Binding-site contacts:
Ligand atom O5 contacts residue LEU591 of chain 1.B at 4.2 Å.
Ligand atom C1 contacts residue ASN895 of chain 1.B at 1.5 Å.
Ligand atom C4 contacts residue ASN895 of chain 1.B at 4.0 Å.
Ligand atom O6 contacts residue ALA893 of chain 1.B at 3.6 Å.
Ligand atom C6 contacts residue PHE982 of chain 1.B at 4.5 Å (hydrophobic).
Ligand atom O5 contacts residue PHE982 of chain 1.B at 3.9 Å.
Ligand atom C1 contacts residue LEU591 of chain 1.B at 3.7 Å (hydrophobic).
Ligand atom C2 contacts residue ASN895 of chain 1.B at 2.6 Å.
Ligand atom C6 contacts residue ASN895 of chain 1.B at 3.2 Å.
Ligand atom C6 contacts residue PHE894 of chain 1.B at 3.2 Å (hydrophobic).
Ligand atom O6 contacts residue PHE894 of chain 1.B at 3.3 Å (h-bond).
Ligand atom C3 contacts residue ASN895 of chain 1.B at 3.1 Å.
Ligand atom N2 contacts residue ASN895 of chain 1.B at 3.8 Å.
Ligand atom C8 contacts residue ASN568 of chain 1.B at 4.3 Å.
Ligand atom O3 contacts residue ASN895 of chain 1.B at 2.1 Å (h-bond).
Ligand atom O5 contacts residue ASN895 of chain 1.B at 2.5 Å (h-bond).
Ligand atom O7 contacts residue ASN568 of chain 1.B at 3.3 Å (h-bond).
Ligand atom C7 contacts residue ASN568 of chain 1.B at 4.1 Å.
Ligand atom C5 contacts residue ASN895 of chain 1.B at 3.4 Å.
Ligand atom C8 contacts residue GLU567 of chain 1.B at 3.7 Å.

Sequence of chain 1.B:
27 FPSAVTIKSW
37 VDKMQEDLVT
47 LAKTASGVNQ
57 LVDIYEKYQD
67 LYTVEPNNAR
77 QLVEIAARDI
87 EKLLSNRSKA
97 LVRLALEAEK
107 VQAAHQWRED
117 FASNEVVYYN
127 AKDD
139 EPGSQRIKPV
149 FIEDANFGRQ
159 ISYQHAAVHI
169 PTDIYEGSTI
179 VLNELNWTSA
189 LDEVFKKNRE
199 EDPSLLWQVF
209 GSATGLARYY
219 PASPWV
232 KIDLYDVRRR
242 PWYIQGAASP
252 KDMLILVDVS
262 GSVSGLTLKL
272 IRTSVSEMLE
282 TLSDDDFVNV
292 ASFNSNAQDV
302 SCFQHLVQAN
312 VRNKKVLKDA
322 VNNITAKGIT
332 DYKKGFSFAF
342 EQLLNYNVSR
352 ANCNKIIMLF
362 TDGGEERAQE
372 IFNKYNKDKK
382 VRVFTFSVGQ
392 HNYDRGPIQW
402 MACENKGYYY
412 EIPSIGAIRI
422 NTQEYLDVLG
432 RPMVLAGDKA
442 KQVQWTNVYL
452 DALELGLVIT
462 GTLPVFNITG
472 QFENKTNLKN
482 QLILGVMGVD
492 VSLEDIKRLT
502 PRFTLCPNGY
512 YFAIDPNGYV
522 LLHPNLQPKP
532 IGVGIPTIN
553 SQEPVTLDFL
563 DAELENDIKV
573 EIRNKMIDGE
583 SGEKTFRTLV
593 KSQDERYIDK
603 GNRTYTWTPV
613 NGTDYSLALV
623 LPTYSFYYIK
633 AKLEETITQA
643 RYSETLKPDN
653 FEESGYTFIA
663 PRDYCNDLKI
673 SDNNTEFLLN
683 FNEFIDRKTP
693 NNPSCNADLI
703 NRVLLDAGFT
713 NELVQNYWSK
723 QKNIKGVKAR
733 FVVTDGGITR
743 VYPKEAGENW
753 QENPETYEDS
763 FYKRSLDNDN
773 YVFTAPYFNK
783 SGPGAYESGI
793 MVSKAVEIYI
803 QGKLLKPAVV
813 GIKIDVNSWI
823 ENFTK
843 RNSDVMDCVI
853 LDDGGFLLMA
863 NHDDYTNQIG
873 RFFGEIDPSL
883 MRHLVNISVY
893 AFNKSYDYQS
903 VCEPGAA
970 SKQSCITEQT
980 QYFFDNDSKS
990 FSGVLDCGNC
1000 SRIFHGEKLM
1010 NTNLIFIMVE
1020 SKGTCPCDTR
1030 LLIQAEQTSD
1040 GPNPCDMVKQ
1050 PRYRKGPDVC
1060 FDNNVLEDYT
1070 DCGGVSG

A small-molecule ligand and the protein it binds are described below.
Small molecule (SMILES): CC(=O)N[C@H]1[C@H](O[C@H]2[C@H](O)[C@@H](NC(C)=O)CO[C@@H]2CO)O[C@H](CO)[C@@H](O)[C@@H]1O